Sequence of chain 1.A:
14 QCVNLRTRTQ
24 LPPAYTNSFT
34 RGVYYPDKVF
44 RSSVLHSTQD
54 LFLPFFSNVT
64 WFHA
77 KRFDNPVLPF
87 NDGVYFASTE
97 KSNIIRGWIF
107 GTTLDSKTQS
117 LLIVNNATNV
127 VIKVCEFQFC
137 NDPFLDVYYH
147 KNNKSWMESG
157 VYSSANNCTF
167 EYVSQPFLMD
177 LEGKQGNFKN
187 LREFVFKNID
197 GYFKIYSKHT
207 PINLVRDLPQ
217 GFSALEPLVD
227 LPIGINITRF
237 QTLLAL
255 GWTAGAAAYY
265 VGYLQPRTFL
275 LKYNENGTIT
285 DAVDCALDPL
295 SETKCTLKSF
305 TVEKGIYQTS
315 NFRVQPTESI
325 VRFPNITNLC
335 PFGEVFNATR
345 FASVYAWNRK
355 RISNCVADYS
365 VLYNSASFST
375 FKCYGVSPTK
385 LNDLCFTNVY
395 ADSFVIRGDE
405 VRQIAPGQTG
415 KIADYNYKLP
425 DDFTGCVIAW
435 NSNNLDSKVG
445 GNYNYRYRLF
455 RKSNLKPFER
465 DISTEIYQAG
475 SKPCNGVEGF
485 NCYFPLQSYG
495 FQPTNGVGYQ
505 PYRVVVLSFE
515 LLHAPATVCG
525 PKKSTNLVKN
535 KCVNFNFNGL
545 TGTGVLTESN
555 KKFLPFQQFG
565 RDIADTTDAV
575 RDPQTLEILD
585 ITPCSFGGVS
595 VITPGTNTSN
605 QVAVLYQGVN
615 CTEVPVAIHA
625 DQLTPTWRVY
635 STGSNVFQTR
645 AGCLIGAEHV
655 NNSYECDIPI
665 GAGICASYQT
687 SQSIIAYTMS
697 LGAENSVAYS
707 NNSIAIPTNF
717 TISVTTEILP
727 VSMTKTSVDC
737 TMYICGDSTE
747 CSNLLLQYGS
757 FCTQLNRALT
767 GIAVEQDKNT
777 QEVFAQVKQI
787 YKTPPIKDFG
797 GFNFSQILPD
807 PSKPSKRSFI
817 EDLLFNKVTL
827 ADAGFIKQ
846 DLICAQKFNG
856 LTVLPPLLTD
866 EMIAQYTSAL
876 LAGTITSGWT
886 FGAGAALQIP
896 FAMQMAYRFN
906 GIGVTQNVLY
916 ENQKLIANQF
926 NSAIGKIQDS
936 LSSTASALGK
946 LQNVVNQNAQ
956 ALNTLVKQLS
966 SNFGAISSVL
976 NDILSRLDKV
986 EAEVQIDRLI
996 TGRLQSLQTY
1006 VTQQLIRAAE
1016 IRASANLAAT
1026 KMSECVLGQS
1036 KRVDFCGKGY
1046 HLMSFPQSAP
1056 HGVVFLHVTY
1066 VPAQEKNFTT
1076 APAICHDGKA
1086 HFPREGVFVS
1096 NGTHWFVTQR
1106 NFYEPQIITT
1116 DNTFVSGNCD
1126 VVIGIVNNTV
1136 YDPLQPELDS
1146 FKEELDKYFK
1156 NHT

This small molecule binds to this protein.
Small molecule (SMILES): CC(=O)N[C@H]1[C@H](O[C@H]2[C@H](O)[C@@H](NC(C)=O)CO[C@@H]2CO)O[C@H](CO)[C@@H](O[C@H]2O[C@H](CO)[C@@H](O)[C@H](O)[C@@H]2O)[C@@H]1O

Sequence of chain 1.B:
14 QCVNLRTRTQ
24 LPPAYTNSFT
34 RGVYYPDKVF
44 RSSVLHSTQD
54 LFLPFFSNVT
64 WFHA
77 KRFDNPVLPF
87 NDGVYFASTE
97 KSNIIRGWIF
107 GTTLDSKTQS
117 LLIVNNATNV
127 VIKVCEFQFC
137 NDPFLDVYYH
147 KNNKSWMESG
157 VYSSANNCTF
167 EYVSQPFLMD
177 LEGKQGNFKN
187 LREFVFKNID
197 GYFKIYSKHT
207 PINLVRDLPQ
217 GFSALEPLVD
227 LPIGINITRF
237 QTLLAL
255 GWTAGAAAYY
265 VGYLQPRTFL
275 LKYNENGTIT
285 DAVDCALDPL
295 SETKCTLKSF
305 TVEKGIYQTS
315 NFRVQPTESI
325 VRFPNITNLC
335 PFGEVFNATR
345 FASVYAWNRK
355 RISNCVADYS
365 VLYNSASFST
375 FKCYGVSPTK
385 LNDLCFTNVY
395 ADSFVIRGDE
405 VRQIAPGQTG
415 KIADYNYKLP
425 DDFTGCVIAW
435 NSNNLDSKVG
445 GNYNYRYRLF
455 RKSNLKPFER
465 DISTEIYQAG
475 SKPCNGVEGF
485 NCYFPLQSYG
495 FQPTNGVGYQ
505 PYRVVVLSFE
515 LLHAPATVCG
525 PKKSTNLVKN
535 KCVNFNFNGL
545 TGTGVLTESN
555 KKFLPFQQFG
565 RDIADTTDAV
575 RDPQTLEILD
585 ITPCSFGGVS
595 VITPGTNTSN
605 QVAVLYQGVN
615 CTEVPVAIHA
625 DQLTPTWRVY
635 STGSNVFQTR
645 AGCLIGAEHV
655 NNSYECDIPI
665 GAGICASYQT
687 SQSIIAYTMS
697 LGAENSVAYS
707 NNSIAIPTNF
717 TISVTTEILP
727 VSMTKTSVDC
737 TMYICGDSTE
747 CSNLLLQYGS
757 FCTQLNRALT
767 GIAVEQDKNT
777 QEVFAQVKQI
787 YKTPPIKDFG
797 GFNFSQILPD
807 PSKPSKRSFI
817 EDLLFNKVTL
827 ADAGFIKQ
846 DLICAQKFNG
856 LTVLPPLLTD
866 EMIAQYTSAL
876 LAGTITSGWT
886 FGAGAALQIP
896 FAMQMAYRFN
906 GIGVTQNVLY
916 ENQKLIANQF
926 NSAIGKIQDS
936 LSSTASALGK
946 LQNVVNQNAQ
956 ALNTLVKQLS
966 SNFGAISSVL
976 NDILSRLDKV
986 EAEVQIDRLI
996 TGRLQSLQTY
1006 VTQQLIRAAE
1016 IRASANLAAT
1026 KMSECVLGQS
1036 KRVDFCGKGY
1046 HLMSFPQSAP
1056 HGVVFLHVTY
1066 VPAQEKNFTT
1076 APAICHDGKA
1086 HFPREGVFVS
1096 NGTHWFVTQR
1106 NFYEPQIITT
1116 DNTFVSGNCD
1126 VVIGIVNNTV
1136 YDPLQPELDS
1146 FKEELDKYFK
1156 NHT

Binding-site contacts:
Ligand atom C1 contacts residue ASN341 of chain 1.B at 1.4 Å.
Ligand atom N2 contacts residue PHE340 of chain 1.B at 4.5 Å.
Ligand atom C3 contacts residue ASN341 of chain 1.B at 3.8 Å.
Ligand atom C3 contacts residue TYR487 of chain 1.A at 3.7 Å (hydrophobic).
Ligand atom C8 contacts residue GLY337 of chain 1.B at 3.9 Å.
Ligand atom C8 contacts residue PHE336 of chain 1.B at 3.0 Å (hydrophobic).
Ligand atom C4 contacts residue TYR487 of chain 1.A at 3.2 Å (hydrophobic).
Ligand atom C3 contacts residue ASN485 of chain 1.A at 4.3 Å.
Ligand atom C4 contacts residue ASN485 of chain 1.A at 4.2 Å.
Ligand atom C7 contacts residue PHE340 of chain 1.B at 4.4 Å (hydrophobic).
Ligand atom C2 contacts residue ASN341 of chain 1.B at 2.6 Å.
Ligand atom N2 contacts residue ASN341 of chain 1.B at 2.9 Å (h-bond).
Ligand atom C8 contacts residue PHE340 of chain 1.B at 3.5 Å (hydrophobic).
Ligand atom O5 contacts residue ASN341 of chain 1.B at 2.4 Å (h-bond).
Ligand atom O7 contacts residue GLY337 of chain 1.B at 3.0 Å.
Ligand atom N2 contacts residue GLY337 of chain 1.B at 4.2 Å.
Ligand atom O4 contacts residue ASN485 of chain 1.A at 3.0 Å (h-bond).
Ligand atom O4 contacts residue TYR487 of chain 1.A at 2.8 Å (h-bond).
Ligand atom C4 contacts residue ASN341 of chain 1.B at 4.3 Å.
Ligand atom O3 contacts residue ASN485 of chain 1.A at 3.7 Å.
Ligand atom O6 contacts residue PHE454 of chain 1.A at 4.2 Å.
Ligand atom O7 contacts residue PHE336 of chain 1.B at 3.9 Å.
Ligand atom C7 contacts residue GLY337 of chain 1.B at 3.4 Å.
Ligand atom O3 contacts residue TYR487 of chain 1.A at 3.0 Å (h-bond).
Ligand atom C5 contacts residue ASN341 of chain 1.B at 3.5 Å.
Ligand atom C7 contacts residue PHE336 of chain 1.B at 3.8 Å (hydrophobic).
Ligand atom C7 contacts residue ASN341 of chain 1.B at 4.2 Å.